This small molecule binds to this protein.
Small molecule (SMILES): Cc1cc(CCCCCOc2c(Cl)cc(C3=NCCO3)cc2Cl)on1

Binding-site contacts:
Ligand atom O1A contacts residue TYR147 of chain 12.A at 4.0 Å.
Ligand atom N3A contacts residue PHE182 of chain 12.A at 4.0 Å.
Ligand atom C3B contacts residue ILE220 of chain 12.A at 4.2 Å (hydrophobic).
Ligand atom CL1 contacts residue ILE239 of chain 12.A at 3.8 Å.
Ligand atom O1A contacts residue ILE220 of chain 12.A at 3.6 Å.
Ligand atom CL2 contacts residue ILE184 of chain 12.A at 3.9 Å.
Ligand atom CL2 contacts residue LEU187 of chain 12.A at 3.9 Å.
Ligand atom C3 contacts residue LEU103 of chain 12.A at 4.1 Å (hydrophobic).
Ligand atom C5B contacts residue ILE125 of chain 12.A at 3.9 Å (hydrophobic).
Ligand atom N3A contacts residue LEU127 of chain 12.A at 4.1 Å.
Ligand atom N2 contacts residue THR102 of chain 12.A at 4.2 Å.
Ligand atom C5A contacts residue MET146 of chain 12.A at 3.7 Å (hydrophobic).
Ligand atom C1C contacts residue LEU103 of chain 12.A at 4.1 Å (hydrophobic).
Ligand atom C4C contacts residue MET217 of chain 12.A at 4.2 Å (hydrophobic).
Ligand atom O1 contacts residue MET217 of chain 12.A at 4.2 Å.
Ligand atom C31 contacts residue GLN104 of chain 12.A at 3.6 Å.
Ligand atom C4 contacts residue LEU103 of chain 12.A at 3.4 Å (hydrophobic).
Ligand atom CL1 contacts residue ILE125 of chain 12.A at 3.5 Å.
Ligand atom C5 contacts residue LEU103 of chain 12.A at 3.8 Å (hydrophobic).
Ligand atom N2 contacts residue ASN215 of chain 12.A at 3.7 Å.
Ligand atom C5A contacts residue TYR147 of chain 12.A at 4.1 Å (hydrophobic).
Ligand atom C5A contacts residue TYR145 of chain 12.A at 3.8 Å (hydrophobic).
Ligand atom C1B contacts residue ILE125 of chain 12.A at 3.1 Å (hydrophobic).
Ligand atom C4A contacts residue ILE220 of chain 12.A at 4.1 Å (hydrophobic).
Ligand atom C4B contacts residue ILE220 of chain 12.A at 4.0 Å (hydrophobic).
Ligand atom C6B contacts residue ILE184 of chain 12.A at 4.1 Å (hydrophobic).
Ligand atom C2B contacts residue ILE125 of chain 12.A at 3.1 Å (hydrophobic).
Ligand atom C3B contacts residue ILE125 of chain 12.A at 3.5 Å (hydrophobic).
Ligand atom C4A contacts residue TYR145 of chain 12.A at 3.3 Å (hydrophobic).
Ligand atom C6B contacts residue ILE125 of chain 12.A at 3.6 Å (hydrophobic).
Ligand atom C4A contacts residue LEU127 of chain 12.A at 4.0 Å (hydrophobic).
Ligand atom C4B contacts residue ILE125 of chain 12.A at 3.9 Å (hydrophobic).
Ligand atom C31 contacts residue MET195 of chain 12.A at 3.5 Å (hydrophobic).
Ligand atom O1B contacts residue ILE125 of chain 12.A at 3.5 Å.
Ligand atom C2A contacts residue ILE220 of chain 12.A at 3.8 Å (hydrophobic).
Ligand atom CL2 contacts residue TYR147 of chain 12.A at 3.4 Å.
Ligand atom C2A contacts residue PHE182 of chain 12.A at 4.2 Å (hydrophobic).
Ligand atom C2C contacts residue MET217 of chain 12.A at 3.7 Å (hydrophobic).
Ligand atom C5A contacts residue ILE220 of chain 12.A at 3.9 Å (hydrophobic).
Ligand atom C5B contacts residue TYR147 of chain 12.A at 3.9 Å (hydrophobic).

Sequence of chain 12.A:
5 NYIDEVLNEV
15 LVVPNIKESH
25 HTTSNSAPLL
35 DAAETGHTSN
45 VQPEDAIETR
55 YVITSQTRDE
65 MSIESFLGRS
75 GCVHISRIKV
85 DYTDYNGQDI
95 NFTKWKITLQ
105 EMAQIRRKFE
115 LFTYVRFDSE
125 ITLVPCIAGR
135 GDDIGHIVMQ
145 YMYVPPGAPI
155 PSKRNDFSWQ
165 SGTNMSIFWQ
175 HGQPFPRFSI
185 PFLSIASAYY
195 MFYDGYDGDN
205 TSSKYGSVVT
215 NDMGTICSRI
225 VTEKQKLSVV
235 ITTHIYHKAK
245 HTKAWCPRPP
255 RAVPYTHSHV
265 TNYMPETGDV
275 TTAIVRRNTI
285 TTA